This protein binds this small molecule.
Small molecule (SMILES): Nc1nc2c(ncn2[C@@H]2O[C@H](CO[P](=O)(O)O[P](=O)(O)NP(=O)(O)O)[C@@H](O)[C@H]2O)c(=O)[nH]1

Binding-site contacts:
Ligand atom C6 contacts residue LYS136 of chain 1.A at 3.5 Å.
Ligand atom O1B contacts residue HIS21 of chain 1.A at 3.3 Å (h-bond).
Ligand atom PG contacts residue MG1 of chain 1.C at 3.2 Å.
Ligand atom O2G contacts residue VAL19 of chain 1.A at 3.2 Å.
Ligand atom O2A contacts residue TYR46 of chain 1.A at 2.6 Å (h-bond).
Ligand atom O2B contacts residue THR24 of chain 1.A at 2.8 Å (h-bond).
Ligand atom C5 contacts residue LEU175 of chain 1.A at 3.5 Å (hydrophobic).
Ligand atom O1B contacts residue LYS23 of chain 1.A at 2.7 Å (salt-bridge).
Ligand atom O6 contacts residue ALA174 of chain 1.A at 3.1 Å (h-bond).
Ligand atom O2G contacts residue LYS23 of chain 1.A at 2.8 Å (salt-bridge).
Ligand atom O6 contacts residue ASN135 of chain 1.A at 3.1 Å (h-bond).
Ligand atom PB contacts residue LYS23 of chain 1.A at 3.5 Å.
Ligand atom O6 contacts residue ASP138 of chain 1.A at 3.5 Å (salt-bridge).
Ligand atom O1A contacts residue GLY22 of chain 1.A at 3.5 Å.
Ligand atom O2B contacts residue LYS23 of chain 1.A at 3.4 Å (salt-bridge).
Ligand atom O2G contacts residue ASP20 of chain 1.A at 3.2 Å (salt-bridge).
Ligand atom PB contacts residue MG1 of chain 1.C at 3.3 Å.
Ligand atom O2G contacts residue GLY83 of chain 1.A at 3.0 Å (h-bond).
Ligand atom N2 contacts residue MET139 of chain 1.A at 3.2 Å.
Ligand atom C5' contacts residue ASP20 of chain 1.A at 3.2 Å.
Ligand atom O3G contacts residue THR61 of chain 1.A at 3.1 Å (h-bond).
Ligand atom O6 contacts residue LEU175 of chain 1.A at 3.3 Å (h-bond).
Ligand atom O1B contacts residue GLY22 of chain 1.A at 2.9 Å (h-bond).
Ligand atom O1A contacts residue THR25 of chain 1.A at 2.6 Å (h-bond).
Ligand atom N7 contacts residue ASN135 of chain 1.A at 3.0 Å (h-bond).
Ligand atom O3A contacts residue GLY22 of chain 1.A at 3.2 Å (h-bond).
Ligand atom N3B contacts residue ASP20 of chain 1.A at 3.3 Å (salt-bridge).
Ligand atom O3G contacts residue ILE60 of chain 1.A at 3.4 Å.
Ligand atom O2B contacts residue MG1 of chain 1.C at 2.2 Å.
Ligand atom N1 contacts residue ASP138 of chain 1.A at 2.7 Å (salt-bridge).
Ligand atom C6 contacts residue LEU175 of chain 1.A at 3.5 Å (hydrophobic).
Ligand atom N2 contacts residue ASP138 of chain 1.A at 2.9 Å (salt-bridge).
Ligand atom N3B contacts residue MG1 of chain 1.C at 3.3 Å.
Ligand atom O6 contacts residue SER173 of chain 1.A at 2.7 Å (h-bond).
Ligand atom C6 contacts residue SER173 of chain 1.A at 3.5 Å.
Ligand atom O6 contacts residue LYS136 of chain 1.A at 3.4 Å (salt-bridge).
Ligand atom O1G contacts residue MG1 of chain 1.C at 2.0 Å.
Ligand atom O1A contacts residue THR24 of chain 1.A at 3.5 Å (h-bond).
Ligand atom O1G contacts residue THR61 of chain 1.A at 2.9 Å (h-bond).
Ligand atom O4' contacts residue LYS136 of chain 1.A at 3.2 Å (salt-bridge).

Sequence of chain 1.A:
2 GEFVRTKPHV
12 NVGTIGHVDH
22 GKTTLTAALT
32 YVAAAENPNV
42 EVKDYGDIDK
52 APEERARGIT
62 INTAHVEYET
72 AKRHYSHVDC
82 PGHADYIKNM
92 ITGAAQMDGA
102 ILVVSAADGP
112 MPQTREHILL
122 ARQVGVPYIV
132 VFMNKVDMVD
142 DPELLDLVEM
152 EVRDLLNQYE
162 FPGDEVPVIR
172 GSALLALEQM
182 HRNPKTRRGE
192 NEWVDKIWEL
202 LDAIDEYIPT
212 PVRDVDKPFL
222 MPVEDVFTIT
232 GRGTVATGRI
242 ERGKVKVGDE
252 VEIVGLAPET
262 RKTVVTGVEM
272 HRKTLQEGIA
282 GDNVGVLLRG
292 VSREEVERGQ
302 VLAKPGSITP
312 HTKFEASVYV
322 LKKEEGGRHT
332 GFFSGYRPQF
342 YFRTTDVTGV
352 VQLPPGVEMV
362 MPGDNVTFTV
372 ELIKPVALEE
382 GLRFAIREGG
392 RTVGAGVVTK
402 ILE